Binding-site contacts:
Ligand atom C1 contacts residue GLY281 of chain 1.A at 4.0 Å.
Ligand atom O7 contacts residue MET2 of chain 1.A at 4.2 Å.
Ligand atom O5 contacts residue ASN3 of chain 1.A at 2.4 Å (h-bond).
Ligand atom O7 contacts residue ASN3 of chain 1.A at 3.5 Å (h-bond).
Ligand atom C7 contacts residue ACE1 of chain 1.A at 4.0 Å.
Ligand atom O6 contacts residue ASP283 of chain 1.A at 3.5 Å (salt-bridge).
Ligand atom N2 contacts residue GLY281 of chain 1.A at 3.7 Å.
Ligand atom C3 contacts residue ASN3 of chain 1.A at 3.8 Å.
Ligand atom C4 contacts residue ASN3 of chain 1.A at 4.3 Å.
Ligand atom C6 contacts residue ASP283 of chain 1.A at 4.5 Å.
Ligand atom C2 contacts residue GLY281 of chain 1.A at 4.0 Å.
Ligand atom C5 contacts residue ASN3 of chain 1.A at 3.7 Å.
Ligand atom O7 contacts residue ACE1 of chain 1.A at 2.8 Å (h-bond).
Ligand atom N2 contacts residue ASN3 of chain 1.A at 2.9 Å (h-bond).
Ligand atom C1 contacts residue ASP283 of chain 1.A at 4.3 Å.
Ligand atom O5 contacts residue ASP283 of chain 1.A at 3.7 Å.
Ligand atom C7 contacts residue ASN3 of chain 1.A at 3.6 Å.
Ligand atom C1 contacts residue ASN3 of chain 1.A at 1.4 Å.
Ligand atom O6 contacts residue ASN3 of chain 1.A at 4.4 Å.
Ligand atom C2 contacts residue ASN3 of chain 1.A at 2.4 Å.

The protein below binds the small molecule below.
Small molecule (SMILES): CC(=O)N[C@H]1[C@H](O[C@H]2[C@H](O)[C@@H](NC(C)=O)CO[C@@H]2CO)O[C@H](CO)[C@@H](O[C@@H]2O[C@H](CO)[C@@H](O)[C@H](O)[C@@H]2O)[C@@H]1O

Sequence of chain 1.A:
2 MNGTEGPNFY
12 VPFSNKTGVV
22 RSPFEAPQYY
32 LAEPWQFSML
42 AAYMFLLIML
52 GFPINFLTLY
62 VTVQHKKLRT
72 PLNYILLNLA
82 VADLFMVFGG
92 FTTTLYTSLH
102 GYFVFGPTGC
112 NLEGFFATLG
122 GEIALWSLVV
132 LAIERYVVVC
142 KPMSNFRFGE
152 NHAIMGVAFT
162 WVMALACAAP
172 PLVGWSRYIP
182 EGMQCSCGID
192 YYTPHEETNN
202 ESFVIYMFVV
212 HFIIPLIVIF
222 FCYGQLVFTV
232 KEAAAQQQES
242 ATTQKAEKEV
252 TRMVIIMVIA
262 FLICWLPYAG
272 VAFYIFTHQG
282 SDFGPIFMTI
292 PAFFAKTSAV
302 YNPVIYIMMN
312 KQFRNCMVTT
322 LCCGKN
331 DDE